Sequence of chain 1.A:
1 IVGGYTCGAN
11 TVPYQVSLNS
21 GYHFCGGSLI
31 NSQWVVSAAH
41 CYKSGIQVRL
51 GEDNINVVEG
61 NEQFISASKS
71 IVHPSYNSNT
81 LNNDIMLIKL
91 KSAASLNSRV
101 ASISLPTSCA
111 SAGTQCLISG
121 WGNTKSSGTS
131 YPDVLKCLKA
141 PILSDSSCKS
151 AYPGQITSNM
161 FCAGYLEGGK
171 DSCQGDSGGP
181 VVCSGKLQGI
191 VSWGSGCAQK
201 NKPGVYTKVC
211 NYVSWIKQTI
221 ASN

This small molecule binds to this protein.
Small molecule (SMILES): COC(=O)[C@@H]1C[C@@H](N)CN1C

Binding-site contacts:
Ligand atom C7 contacts residue TRP193 of chain 1.A at 4.3 Å (hydrophobic).
Ligand atom O2 contacts residue GLN174 of chain 1.A at 3.5 Å.
Ligand atom C3 contacts residue CYS173 of chain 1.A at 3.8 Å (hydrophobic).
Ligand atom C7 contacts residue CYS173 of chain 1.A at 3.9 Å (hydrophobic).
Ligand atom C2 contacts residue CYS173 of chain 1.A at 4.3 Å (hydrophobic).
Ligand atom O1 contacts residue GLN174 of chain 1.A at 4.0 Å.
Ligand atom C7 contacts residue GLY196 of chain 1.A at 3.4 Å.
Ligand atom C6 contacts residue GLN174 of chain 1.A at 4.0 Å.
Ligand atom C1 contacts residue SER172 of chain 1.A at 3.2 Å.
Ligand atom C2 contacts residue SER172 of chain 1.A at 3.5 Å.
Ligand atom C5 contacts residue GLN174 of chain 1.A at 3.6 Å.
Ligand atom O2 contacts residue CYS173 of chain 1.A at 4.1 Å.
Ligand atom C1 contacts residue GLY194 of chain 1.A at 4.2 Å.
Ligand atom C1 contacts residue TRP193 of chain 1.A at 4.1 Å (hydrophobic).
Ligand atom N2 contacts residue GLN174 of chain 1.A at 4.3 Å.
Ligand atom N1 contacts residue ASP171 of chain 1.A at 3.6 Å (salt-bridge).
Ligand atom C3 contacts residue VAL191 of chain 1.A at 4.2 Å (hydrophobic).
Ligand atom N1 contacts residue SER172 of chain 1.A at 3.1 Å (h-bond).
Ligand atom N2 contacts residue CYS173 of chain 1.A at 3.9 Å.
Ligand atom C6 contacts residue CYS197 of chain 1.A at 3.8 Å (hydrophobic).
Ligand atom C2 contacts residue VAL191 of chain 1.A at 3.7 Å (hydrophobic).
Ligand atom C5 contacts residue CYS197 of chain 1.A at 4.3 Å (hydrophobic).
Ligand atom C4 contacts residue CYS173 of chain 1.A at 4.0 Å (hydrophobic).
Ligand atom C4 contacts residue GLY194 of chain 1.A at 4.1 Å.
Ligand atom N1 contacts residue TRP193 of chain 1.A at 3.6 Å.
Ligand atom N2 contacts residue TRP193 of chain 1.A at 4.1 Å.
Ligand atom C7 contacts residue GLY194 of chain 1.A at 3.9 Å.
Ligand atom N1 contacts residue GLY204 of chain 1.A at 3.6 Å.
Ligand atom C3 contacts residue SER192 of chain 1.A at 3.9 Å.
Ligand atom C5 contacts residue CYS173 of chain 1.A at 4.0 Å (hydrophobic).
Ligand atom C2 contacts residue GLY194 of chain 1.A at 4.3 Å.
Ligand atom C7 contacts residue CYS197 of chain 1.A at 3.9 Å (hydrophobic).
Ligand atom O1 contacts residue GLY196 of chain 1.A at 3.7 Å.
Ligand atom C3 contacts residue SER177 of chain 1.A at 3.1 Å.
Ligand atom C2 contacts residue TRP193 of chain 1.A at 3.9 Å (hydrophobic).
Ligand atom O1 contacts residue CYS197 of chain 1.A at 3.5 Å (h-bond).
Ligand atom C4 contacts residue GLN174 of chain 1.A at 4.1 Å.
Ligand atom N1 contacts residue GLY194 of chain 1.A at 4.1 Å.
Ligand atom C7 contacts residue SER172 of chain 1.A at 3.8 Å.
Ligand atom C1 contacts residue CYS173 of chain 1.A at 3.9 Å (hydrophobic).